Binding-site contacts:
Ligand atom C1 contacts residue ASP796 of chain 1.B at 4.4 Å.
Ligand atom C7 contacts residue ASN709 of chain 1.A at 3.3 Å.
Ligand atom C1 contacts residue ASN709 of chain 1.A at 1.4 Å.
Ligand atom C7 contacts residue ASN710 of chain 1.A at 4.1 Å.
Ligand atom O5 contacts residue ASP796 of chain 1.B at 4.5 Å.
Ligand atom C8 contacts residue ASN709 of chain 1.A at 4.4 Å.
Ligand atom C2 contacts residue ASN709 of chain 1.A at 2.5 Å.
Ligand atom N2 contacts residue ASN709 of chain 1.A at 2.9 Å (h-bond).
Ligand atom O7 contacts residue ASN710 of chain 1.A at 4.1 Å.
Ligand atom C3 contacts residue ASN709 of chain 1.A at 3.8 Å.
Ligand atom O5 contacts residue ASN709 of chain 1.A at 2.4 Å (h-bond).
Ligand atom C8 contacts residue ASN710 of chain 1.A at 3.2 Å.
Ligand atom O7 contacts residue ASN709 of chain 1.A at 3.0 Å (h-bond).
Ligand atom C5 contacts residue ASN709 of chain 1.A at 3.6 Å.
Ligand atom C4 contacts residue ASN709 of chain 1.A at 4.2 Å.

Sequence of chain 1.A:
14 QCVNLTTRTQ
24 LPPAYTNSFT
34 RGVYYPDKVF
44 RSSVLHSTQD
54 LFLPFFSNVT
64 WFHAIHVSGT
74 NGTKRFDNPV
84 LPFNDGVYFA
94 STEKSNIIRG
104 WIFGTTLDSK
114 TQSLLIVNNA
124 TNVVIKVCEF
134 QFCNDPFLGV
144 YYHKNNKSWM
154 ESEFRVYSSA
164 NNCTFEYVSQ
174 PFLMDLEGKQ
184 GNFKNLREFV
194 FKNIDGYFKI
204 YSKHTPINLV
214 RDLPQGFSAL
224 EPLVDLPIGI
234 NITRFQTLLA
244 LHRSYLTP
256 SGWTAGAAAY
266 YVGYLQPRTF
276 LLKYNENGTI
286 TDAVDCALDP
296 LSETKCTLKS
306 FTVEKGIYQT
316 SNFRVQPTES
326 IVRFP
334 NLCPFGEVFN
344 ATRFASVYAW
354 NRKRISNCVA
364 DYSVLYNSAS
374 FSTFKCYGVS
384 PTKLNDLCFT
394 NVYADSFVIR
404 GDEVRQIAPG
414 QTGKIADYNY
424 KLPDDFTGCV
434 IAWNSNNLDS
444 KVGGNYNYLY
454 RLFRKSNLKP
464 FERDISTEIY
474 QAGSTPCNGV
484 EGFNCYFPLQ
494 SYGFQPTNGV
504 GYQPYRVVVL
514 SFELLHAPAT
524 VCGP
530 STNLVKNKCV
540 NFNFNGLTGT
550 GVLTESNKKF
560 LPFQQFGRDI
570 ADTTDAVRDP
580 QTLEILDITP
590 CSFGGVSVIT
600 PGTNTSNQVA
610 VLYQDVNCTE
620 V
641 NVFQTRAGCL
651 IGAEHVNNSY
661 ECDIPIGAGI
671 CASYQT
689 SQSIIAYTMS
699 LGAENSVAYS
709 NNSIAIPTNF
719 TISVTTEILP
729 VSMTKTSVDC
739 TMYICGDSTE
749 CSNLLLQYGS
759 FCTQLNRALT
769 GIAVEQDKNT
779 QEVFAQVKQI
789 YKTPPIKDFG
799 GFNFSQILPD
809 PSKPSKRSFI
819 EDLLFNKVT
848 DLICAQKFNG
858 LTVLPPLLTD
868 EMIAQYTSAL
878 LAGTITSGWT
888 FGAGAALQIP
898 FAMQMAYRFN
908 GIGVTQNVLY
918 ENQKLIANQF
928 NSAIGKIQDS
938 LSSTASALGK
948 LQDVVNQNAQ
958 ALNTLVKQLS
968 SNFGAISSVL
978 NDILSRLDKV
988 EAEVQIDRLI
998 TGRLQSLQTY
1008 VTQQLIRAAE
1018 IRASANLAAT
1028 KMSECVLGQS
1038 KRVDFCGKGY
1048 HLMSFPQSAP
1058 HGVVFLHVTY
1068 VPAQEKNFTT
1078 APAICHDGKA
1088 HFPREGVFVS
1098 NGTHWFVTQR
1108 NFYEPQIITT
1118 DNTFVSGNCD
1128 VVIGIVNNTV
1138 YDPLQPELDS

Sequence of chain 1.B:
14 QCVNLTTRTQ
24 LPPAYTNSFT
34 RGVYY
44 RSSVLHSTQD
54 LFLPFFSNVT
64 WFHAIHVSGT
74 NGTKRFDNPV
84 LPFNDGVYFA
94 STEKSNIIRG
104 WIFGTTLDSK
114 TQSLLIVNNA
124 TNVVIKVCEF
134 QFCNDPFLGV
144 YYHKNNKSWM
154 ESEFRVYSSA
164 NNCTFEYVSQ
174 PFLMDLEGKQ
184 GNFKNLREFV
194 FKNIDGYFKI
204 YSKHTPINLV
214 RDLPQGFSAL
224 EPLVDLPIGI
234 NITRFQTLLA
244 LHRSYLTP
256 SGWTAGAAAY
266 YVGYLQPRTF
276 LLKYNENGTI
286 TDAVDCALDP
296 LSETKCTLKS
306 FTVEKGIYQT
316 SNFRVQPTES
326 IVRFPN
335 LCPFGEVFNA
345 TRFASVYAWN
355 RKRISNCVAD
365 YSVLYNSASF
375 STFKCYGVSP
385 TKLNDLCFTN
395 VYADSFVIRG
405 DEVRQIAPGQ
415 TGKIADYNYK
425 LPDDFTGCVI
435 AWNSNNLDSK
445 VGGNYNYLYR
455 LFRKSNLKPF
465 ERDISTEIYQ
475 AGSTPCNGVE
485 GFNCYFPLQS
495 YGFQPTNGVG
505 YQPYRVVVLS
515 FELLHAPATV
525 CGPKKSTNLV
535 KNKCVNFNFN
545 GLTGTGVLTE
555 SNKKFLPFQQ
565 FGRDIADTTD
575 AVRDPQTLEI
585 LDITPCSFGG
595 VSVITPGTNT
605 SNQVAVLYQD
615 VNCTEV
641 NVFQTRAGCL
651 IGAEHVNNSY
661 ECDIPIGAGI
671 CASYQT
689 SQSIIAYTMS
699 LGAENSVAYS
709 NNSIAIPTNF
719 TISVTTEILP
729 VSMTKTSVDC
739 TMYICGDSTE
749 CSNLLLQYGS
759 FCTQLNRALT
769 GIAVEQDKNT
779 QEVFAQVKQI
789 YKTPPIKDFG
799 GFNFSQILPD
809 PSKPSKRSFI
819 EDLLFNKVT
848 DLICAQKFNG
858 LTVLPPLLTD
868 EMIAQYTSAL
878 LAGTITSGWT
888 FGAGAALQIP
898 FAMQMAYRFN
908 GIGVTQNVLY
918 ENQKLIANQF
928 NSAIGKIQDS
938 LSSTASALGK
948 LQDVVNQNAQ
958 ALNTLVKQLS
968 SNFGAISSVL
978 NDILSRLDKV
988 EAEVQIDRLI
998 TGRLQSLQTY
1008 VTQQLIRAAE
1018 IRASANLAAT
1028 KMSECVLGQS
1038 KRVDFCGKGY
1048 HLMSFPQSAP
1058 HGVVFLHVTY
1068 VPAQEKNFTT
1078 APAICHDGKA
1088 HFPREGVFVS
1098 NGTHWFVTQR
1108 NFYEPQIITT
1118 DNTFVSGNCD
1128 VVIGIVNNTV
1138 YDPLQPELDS

This small molecule binds to this protein.
Small molecule (SMILES): CC(=O)N[C@@H]1[C@@H](O)[C@H](O)[C@@H](CO)O[C@H]1O